Sequence of chain 1.A:
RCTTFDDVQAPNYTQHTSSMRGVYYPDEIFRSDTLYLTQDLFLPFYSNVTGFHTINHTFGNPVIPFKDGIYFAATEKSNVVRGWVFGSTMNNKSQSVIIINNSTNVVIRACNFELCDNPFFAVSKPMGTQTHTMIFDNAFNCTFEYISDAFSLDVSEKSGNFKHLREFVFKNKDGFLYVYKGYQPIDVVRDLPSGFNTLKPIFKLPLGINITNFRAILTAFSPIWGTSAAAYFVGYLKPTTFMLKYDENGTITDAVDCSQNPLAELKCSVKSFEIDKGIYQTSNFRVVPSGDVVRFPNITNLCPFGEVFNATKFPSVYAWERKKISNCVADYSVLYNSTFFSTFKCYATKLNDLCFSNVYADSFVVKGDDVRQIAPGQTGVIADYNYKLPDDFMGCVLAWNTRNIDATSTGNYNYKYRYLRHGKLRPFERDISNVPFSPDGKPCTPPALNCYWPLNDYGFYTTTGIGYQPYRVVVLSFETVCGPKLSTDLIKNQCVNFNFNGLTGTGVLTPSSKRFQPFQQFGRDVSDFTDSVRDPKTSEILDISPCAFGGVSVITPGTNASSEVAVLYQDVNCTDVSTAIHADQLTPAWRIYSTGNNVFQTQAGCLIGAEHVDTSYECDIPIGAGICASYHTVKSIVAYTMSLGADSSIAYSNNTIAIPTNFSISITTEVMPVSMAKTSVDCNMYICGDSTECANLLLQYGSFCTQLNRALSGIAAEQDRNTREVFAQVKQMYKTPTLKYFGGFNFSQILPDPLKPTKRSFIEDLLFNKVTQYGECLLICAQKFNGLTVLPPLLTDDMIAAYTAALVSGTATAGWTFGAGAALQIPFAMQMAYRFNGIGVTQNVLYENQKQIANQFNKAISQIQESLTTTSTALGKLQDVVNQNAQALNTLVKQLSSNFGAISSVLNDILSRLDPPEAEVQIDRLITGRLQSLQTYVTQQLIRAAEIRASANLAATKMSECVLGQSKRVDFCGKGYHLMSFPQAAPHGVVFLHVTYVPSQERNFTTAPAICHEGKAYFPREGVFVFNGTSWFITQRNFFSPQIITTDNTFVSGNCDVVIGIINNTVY

This small molecule binds to this protein.
Small molecule (SMILES): CC(=O)N[C@@H]1[C@@H](O)[C@H](O)[C@@H](CO)O[C@H]1O

Binding-site contacts:
Ligand atom C2 contacts residue ASN1043 of chain 1.A at 2.3 Å.
Ligand atom C3 contacts residue ASN1043 of chain 1.A at 3.7 Å.
Ligand atom O7 contacts residue ASN1043 of chain 1.A at 3.3 Å (h-bond).
Ligand atom C1 contacts residue ASN1043 of chain 1.A at 1.4 Å.
Ligand atom O5 contacts residue ASN1043 of chain 1.A at 2.5 Å (h-bond).
Ligand atom N2 contacts residue ASN1043 of chain 1.A at 2.6 Å (h-bond).
Ligand atom C4 contacts residue ASN1043 of chain 1.A at 4.2 Å.
Ligand atom C5 contacts residue ASN1043 of chain 1.A at 3.7 Å.
Ligand atom C8 contacts residue ASN1043 of chain 1.A at 4.2 Å.
Ligand atom C7 contacts residue ASN1043 of chain 1.A at 3.1 Å.
Ligand atom O6 contacts residue ASN1043 of chain 1.A at 4.3 Å.